Sequence of chain 32.A:
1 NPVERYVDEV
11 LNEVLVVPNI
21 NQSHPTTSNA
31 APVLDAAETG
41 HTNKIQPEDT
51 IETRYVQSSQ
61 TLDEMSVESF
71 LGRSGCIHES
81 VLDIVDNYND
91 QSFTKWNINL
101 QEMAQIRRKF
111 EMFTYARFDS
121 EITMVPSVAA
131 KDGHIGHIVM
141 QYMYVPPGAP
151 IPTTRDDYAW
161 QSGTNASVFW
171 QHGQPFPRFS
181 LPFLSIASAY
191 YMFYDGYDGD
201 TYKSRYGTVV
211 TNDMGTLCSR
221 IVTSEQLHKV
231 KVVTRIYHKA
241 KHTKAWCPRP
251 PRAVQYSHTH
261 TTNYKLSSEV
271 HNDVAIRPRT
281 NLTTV

A protein and the small-molecule ligand that binds it are described below.
Small molecule (SMILES): Cc1cc(CCCOc2c(C)cc(-c3noc(C(F)(F)F)n3)cc2C)on1

Binding-site contacts:
Ligand atom C3A contacts residue PHE179 of chain 32.A at 3.1 Å (hydrophobic).
Ligand atom C5B contacts residue LEU181 of chain 32.A at 3.5 Å (hydrophobic).
Ligand atom F2 contacts residue TYR144 of chain 32.A at 3.0 Å.
Ligand atom CM2 contacts residue ILE122 of chain 32.A at 3.8 Å (hydrophobic).
Ligand atom C4B contacts residue ILE98 of chain 32.A at 3.8 Å (hydrophobic).
Ligand atom F3 contacts residue VAL168 of chain 32.A at 3.0 Å.
Ligand atom N2 contacts residue MET214 of chain 32.A at 3.8 Å.
Ligand atom C5B contacts residue ILE98 of chain 32.A at 3.5 Å (hydrophobic).
Ligand atom F1 contacts residue TYR144 of chain 32.A at 3.3 Å.
Ligand atom C6B contacts residue LEU181 of chain 32.A at 3.3 Å (hydrophobic).
Ligand atom O1A contacts residue PHE179 of chain 32.A at 3.3 Å.
Ligand atom O1A contacts residue LEU217 of chain 32.A at 3.0 Å.
Ligand atom N3A contacts residue TYR144 of chain 32.A at 3.5 Å.
Ligand atom CM6 contacts residue LEU184 of chain 32.A at 3.4 Å (hydrophobic).
Ligand atom F3 contacts residue PHE179 of chain 32.A at 3.0 Å.
Ligand atom C2A contacts residue PHE179 of chain 32.A at 3.6 Å (hydrophobic).
Ligand atom C2B contacts residue ILE98 of chain 32.A at 3.7 Å (hydrophobic).
Ligand atom C6B contacts residue ILE98 of chain 32.A at 3.7 Å (hydrophobic).
Ligand atom C4 contacts residue LEU100 of chain 32.A at 3.7 Å (hydrophobic).
Ligand atom F2 contacts residue TYR142 of chain 32.A at 2.8 Å.
Ligand atom F2 contacts residue MET143 of chain 32.A at 3.3 Å.
Ligand atom O1B contacts residue ILE98 of chain 32.A at 3.3 Å.
Ligand atom N1A contacts residue MET124 of chain 32.A at 3.5 Å.
Ligand atom CM6 contacts residue LEU181 of chain 32.A at 3.5 Å (hydrophobic).
Ligand atom CM3 contacts residue ASN212 of chain 32.A at 3.5 Å.
Ligand atom F3 contacts residue TYR142 of chain 32.A at 3.8 Å.
Ligand atom CM4 contacts residue PHE179 of chain 32.A at 3.5 Å (hydrophobic).
Ligand atom O1A contacts residue MET124 of chain 32.A at 3.2 Å.
Ligand atom C1B contacts residue ILE98 of chain 32.A at 3.4 Å (hydrophobic).
Ligand atom C3A contacts residue LEU217 of chain 32.A at 3.6 Å (hydrophobic).
Ligand atom N1A contacts residue LEU217 of chain 32.A at 3.3 Å.
Ligand atom CM2 contacts residue ILE77 of chain 32.A at 3.1 Å (hydrophobic).
Ligand atom N3A contacts residue PHE179 of chain 32.A at 3.4 Å.
Ligand atom F2 contacts residue ALA166 of chain 32.A at 3.5 Å.
Ligand atom CM4 contacts residue TYR144 of chain 32.A at 3.8 Å (hydrophobic).
Ligand atom F1 contacts residue ALA166 of chain 32.A at 3.6 Å.
Ligand atom N1A contacts residue PHE179 of chain 32.A at 3.6 Å.
Ligand atom C4 contacts residue TYR190 of chain 32.A at 3.6 Å (hydrophobic).
Ligand atom F1 contacts residue PHE179 of chain 32.A at 3.8 Å.
Ligand atom O1 contacts residue MET214 of chain 32.A at 3.5 Å (h-bond).